Binding-site contacts:
Ligand atom N contacts residue TYR62 of chain 1.C at 4.0 Å.
Ligand atom NE2 contacts residue GLN64 of chain 1.C at 4.1 Å.
Ligand atom CB contacts residue TYR62 of chain 1.C at 3.9 Å (hydrophobic).
Ligand atom CB contacts residue GLN64 of chain 1.C at 4.2 Å.
Ligand atom ND1 contacts residue GLN64 of chain 1.C at 4.1 Å.
Ligand atom CD2 contacts residue GLN64 of chain 1.C at 4.1 Å.
Ligand atom CE1 contacts residue GLN64 of chain 1.C at 4.1 Å.
Ligand atom NE2 contacts residue ALA201 of chain 1.D at 4.2 Å.
Ligand atom CG contacts residue GLN64 of chain 1.C at 4.1 Å.
Ligand atom CE1 contacts residue ASP43 of chain 1.C at 3.5 Å.
Ligand atom N contacts residue TYR97 of chain 1.D at 4.2 Å.
Ligand atom CG contacts residue PHE200 of chain 1.D at 4.3 Å (hydrophobic).
Ligand atom CA contacts residue THR202 of chain 1.D at 4.5 Å.
Ligand atom CA contacts residue GLN64 of chain 1.C at 4.4 Å.
Ligand atom N contacts residue TYR157 of chain 1.D at 4.0 Å.
Ligand atom ND1 contacts residue ASP43 of chain 1.C at 2.9 Å (salt-bridge).
Ligand atom N contacts residue TYR205 of chain 1.D at 3.4 Å.
Ligand atom CD2 contacts residue THR202 of chain 1.D at 3.5 Å.
Ligand atom CA contacts residue TYR205 of chain 1.D at 3.5 Å (hydrophobic).
Ligand atom ND1 contacts residue PHE200 of chain 1.D at 4.2 Å.
Ligand atom CG contacts residue ASP43 of chain 1.C at 4.0 Å.
Ligand atom NE2 contacts residue THR202 of chain 1.D at 3.6 Å.

Sequence of chain 1.C:
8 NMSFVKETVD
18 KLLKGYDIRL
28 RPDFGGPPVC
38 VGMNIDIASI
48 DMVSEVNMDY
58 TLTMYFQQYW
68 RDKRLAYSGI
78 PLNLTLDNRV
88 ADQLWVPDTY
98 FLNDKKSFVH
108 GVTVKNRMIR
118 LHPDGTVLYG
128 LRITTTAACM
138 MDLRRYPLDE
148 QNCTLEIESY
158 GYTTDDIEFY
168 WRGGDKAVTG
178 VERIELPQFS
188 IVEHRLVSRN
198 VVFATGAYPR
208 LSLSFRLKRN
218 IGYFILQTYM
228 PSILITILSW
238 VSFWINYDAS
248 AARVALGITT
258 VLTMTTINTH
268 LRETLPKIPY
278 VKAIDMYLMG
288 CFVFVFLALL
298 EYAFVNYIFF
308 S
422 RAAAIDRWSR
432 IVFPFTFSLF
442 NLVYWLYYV

Sequence of chain 1.D:
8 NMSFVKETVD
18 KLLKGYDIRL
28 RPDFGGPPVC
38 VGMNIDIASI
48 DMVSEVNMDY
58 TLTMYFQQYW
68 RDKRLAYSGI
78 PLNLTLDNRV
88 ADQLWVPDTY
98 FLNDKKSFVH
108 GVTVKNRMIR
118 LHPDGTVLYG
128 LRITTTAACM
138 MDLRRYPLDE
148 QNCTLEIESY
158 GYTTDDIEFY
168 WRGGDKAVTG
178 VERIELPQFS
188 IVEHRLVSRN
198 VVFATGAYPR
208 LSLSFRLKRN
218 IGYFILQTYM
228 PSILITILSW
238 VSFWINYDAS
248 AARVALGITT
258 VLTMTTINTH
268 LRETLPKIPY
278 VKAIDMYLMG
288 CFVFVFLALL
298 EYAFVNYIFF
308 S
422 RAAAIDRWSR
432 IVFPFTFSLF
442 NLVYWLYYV

A small-molecule ligand and the protein it binds are described below.
Small molecule (SMILES): NCCc1c[nH]cn1